Sequence of chain 29.A:
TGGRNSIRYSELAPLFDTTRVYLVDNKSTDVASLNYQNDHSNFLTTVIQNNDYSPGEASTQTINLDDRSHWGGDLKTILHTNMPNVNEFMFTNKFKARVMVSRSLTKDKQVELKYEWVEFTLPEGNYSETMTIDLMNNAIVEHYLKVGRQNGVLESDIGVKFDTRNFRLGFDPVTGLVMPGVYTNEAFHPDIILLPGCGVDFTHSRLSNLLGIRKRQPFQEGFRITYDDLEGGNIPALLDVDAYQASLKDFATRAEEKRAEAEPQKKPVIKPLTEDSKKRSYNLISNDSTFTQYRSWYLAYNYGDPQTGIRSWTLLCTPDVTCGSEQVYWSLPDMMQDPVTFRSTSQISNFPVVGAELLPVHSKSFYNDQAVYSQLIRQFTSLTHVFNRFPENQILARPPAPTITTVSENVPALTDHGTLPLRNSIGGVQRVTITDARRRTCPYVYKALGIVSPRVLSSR

A protein and the small-molecule ligand that binds it are described below.
Small molecule (SMILES): CCCCCCCCCCCC[N+](C)(C)CCCS(=O)(=O)O

Binding-site contacts:
Ligand atom C3 contacts residue TRP374 of chain 29.A at 4.0 Å (hydrophobic).
Ligand atom S1 contacts residue LYS215 of chain 29.A at 4.1 Å.
Ligand atom S1 contacts residue ARG224 of chain 29.A at 4.0 Å.
Ligand atom S1 contacts residue GLY222 of chain 29.A at 3.8 Å.
Ligand atom C1 contacts residue ARG224 of chain 29.A at 4.1 Å.
Ligand atom C1 contacts residue TRP374 of chain 29.A at 3.3 Å (hydrophobic).
Ligand atom C2 contacts residue TRP374 of chain 29.A at 4.0 Å (hydrophobic).
Ligand atom O2S contacts residue GLY222 of chain 29.A at 3.4 Å (h-bond).
Ligand atom O1S contacts residue GLY222 of chain 29.A at 3.0 Å (h-bond).
Ligand atom S1 contacts residue TRP374 of chain 29.A at 4.4 Å.
Ligand atom O1S contacts residue TRP374 of chain 29.A at 4.0 Å.
Ligand atom O1S contacts residue ARG224 of chain 29.A at 2.9 Å (salt-bridge).
Ligand atom O3S contacts residue ARG224 of chain 29.A at 3.8 Å.
Ligand atom O1S contacts residue LYS215 of chain 29.A at 3.9 Å.
Ligand atom O2S contacts residue LYS215 of chain 29.A at 3.1 Å (salt-bridge).
Ligand atom C2 contacts residue ARG224 of chain 29.A at 4.0 Å.
Ligand atom O1S contacts residue PHE223 of chain 29.A at 3.2 Å.
Ligand atom N1 contacts residue TRP374 of chain 29.A at 3.5 Å.
Ligand atom C3 contacts residue ASP229 of chain 29.A at 4.4 Å.